Sequence of chain 1.D:
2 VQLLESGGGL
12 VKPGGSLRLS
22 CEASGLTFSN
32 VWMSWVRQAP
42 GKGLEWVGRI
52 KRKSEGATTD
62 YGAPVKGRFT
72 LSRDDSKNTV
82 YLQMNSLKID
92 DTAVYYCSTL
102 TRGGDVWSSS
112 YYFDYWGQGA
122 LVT

Sequence of chain 1.E:
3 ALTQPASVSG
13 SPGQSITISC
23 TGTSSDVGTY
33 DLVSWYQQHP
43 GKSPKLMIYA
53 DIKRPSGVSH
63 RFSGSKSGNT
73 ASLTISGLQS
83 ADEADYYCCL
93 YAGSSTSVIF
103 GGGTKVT

The protein below binds the small molecule below.
Small molecule (SMILES): CC(=O)N[C@H]1[C@H](O[C@H]2[C@H](O)[C@@H](NC(C)=O)CO[C@@H]2CO)O[C@H](CO)[C@@H](O[C@@H]2O[C@H](CO[C@H]3O[C@H](CO)[C@@H](O)[C@H](O)[C@@H]3O)[C@@H](O)[C@H](O[C@H]3O[C@H](CO)[C@@H](O)[C@H](O)[C@@H]3O[C@H]3O[C@H](CO)[C@@H](O)[C@H](O)[C@@H]3O)[C@@H]2O)[C@@H]1O

Sequence of chain 1.A:
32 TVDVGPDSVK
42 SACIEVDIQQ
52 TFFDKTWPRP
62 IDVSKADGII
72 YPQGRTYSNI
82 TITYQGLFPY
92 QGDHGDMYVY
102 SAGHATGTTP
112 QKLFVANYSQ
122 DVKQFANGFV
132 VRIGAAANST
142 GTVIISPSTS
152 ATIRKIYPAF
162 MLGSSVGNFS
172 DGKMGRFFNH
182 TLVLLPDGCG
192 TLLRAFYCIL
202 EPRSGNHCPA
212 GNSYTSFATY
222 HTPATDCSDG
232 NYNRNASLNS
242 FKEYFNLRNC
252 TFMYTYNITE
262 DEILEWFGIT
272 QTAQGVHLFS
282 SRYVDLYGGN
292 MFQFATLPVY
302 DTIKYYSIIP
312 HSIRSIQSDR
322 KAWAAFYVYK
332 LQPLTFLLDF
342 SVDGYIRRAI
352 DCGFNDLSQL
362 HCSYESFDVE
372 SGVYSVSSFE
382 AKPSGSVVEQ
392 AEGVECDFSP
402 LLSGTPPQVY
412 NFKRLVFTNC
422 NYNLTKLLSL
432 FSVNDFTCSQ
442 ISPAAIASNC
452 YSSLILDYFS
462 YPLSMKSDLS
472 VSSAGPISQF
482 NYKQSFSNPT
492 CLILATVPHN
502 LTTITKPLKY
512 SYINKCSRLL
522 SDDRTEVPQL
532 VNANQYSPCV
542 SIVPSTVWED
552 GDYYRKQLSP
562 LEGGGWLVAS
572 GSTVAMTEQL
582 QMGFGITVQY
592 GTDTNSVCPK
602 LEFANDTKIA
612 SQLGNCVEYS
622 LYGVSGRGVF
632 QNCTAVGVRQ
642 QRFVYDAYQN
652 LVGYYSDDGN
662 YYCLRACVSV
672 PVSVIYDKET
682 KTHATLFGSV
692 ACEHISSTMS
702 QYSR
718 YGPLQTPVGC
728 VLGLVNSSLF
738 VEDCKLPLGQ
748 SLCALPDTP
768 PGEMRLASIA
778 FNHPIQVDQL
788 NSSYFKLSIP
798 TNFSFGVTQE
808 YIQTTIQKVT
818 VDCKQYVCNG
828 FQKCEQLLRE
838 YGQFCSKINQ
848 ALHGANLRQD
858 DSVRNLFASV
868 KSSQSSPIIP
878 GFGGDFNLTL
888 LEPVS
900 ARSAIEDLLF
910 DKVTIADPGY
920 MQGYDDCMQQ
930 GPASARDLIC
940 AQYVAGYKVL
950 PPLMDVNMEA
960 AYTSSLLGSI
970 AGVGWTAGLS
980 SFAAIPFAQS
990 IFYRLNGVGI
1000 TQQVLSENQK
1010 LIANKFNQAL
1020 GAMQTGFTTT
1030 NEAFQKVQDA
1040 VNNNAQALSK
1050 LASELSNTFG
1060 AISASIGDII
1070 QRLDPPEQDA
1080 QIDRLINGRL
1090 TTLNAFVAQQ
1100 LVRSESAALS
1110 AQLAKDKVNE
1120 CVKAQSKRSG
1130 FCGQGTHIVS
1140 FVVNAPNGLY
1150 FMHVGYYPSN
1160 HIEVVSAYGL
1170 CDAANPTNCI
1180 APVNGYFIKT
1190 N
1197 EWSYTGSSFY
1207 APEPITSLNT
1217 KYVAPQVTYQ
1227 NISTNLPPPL

Binding-site contacts:
Ligand atom C3 contacts residue TRP108 of chain 1.D at 4.2 Å (hydrophobic).
Ligand atom N2 contacts residue ASN180 of chain 1.F at 3.0 Å (h-bond).
Ligand atom C8 contacts residue SER542 of chain 1.A at 3.5 Å.
Ligand atom C1 contacts residue ASN180 of chain 1.F at 1.5 Å.
Ligand atom C2 contacts residue ASN180 of chain 1.F at 2.5 Å.
Ligand atom C1 contacts residue SER542 of chain 1.A at 4.5 Å.
Ligand atom C2 contacts residue SER542 of chain 1.A at 3.9 Å.
Ligand atom O3 contacts residue LYS55 of chain 1.E at 4.4 Å.
Ligand atom C6 contacts residue PHE179 of chain 1.F at 4.2 Å (hydrophobic).
Ligand atom O3 contacts residue GLY105 of chain 1.D at 3.6 Å.
Ligand atom C7 contacts residue SER542 of chain 1.A at 3.7 Å.
Ligand atom C3 contacts residue GLY105 of chain 1.D at 4.3 Å.
Ligand atom C5 contacts residue ASN180 of chain 1.F at 3.7 Å.
Ligand atom C8 contacts residue VAL541 of chain 1.A at 3.9 Å (hydrophobic).
Ligand atom O6 contacts residue PHE179 of chain 1.F at 2.9 Å.
Ligand atom O3 contacts residue TRP108 of chain 1.D at 3.0 Å.
Ligand atom C7 contacts residue ASN180 of chain 1.F at 3.7 Å.
Ligand atom O7 contacts residue TRP108 of chain 1.D at 4.4 Å.
Ligand atom C3 contacts residue SER542 of chain 1.A at 3.8 Å.
Ligand atom C4 contacts residue ASN180 of chain 1.F at 4.2 Å.
Ligand atom N2 contacts residue SER542 of chain 1.A at 3.0 Å (h-bond).
Ligand atom C3 contacts residue ASN180 of chain 1.F at 3.8 Å.
Ligand atom C6 contacts residue ASP106 of chain 1.D at 4.3 Å.
Ligand atom C7 contacts residue TRP108 of chain 1.D at 4.3 Å (hydrophobic).
Ligand atom C8 contacts residue LYS557 of chain 1.A at 4.1 Å.
Ligand atom O3 contacts residue SER542 of chain 1.A at 3.9 Å.
Ligand atom O6 contacts residue ASP106 of chain 1.D at 4.2 Å.
Ligand atom O7 contacts residue LYS557 of chain 1.A at 4.4 Å.
Ligand atom O7 contacts residue ASN180 of chain 1.F at 3.9 Å.
Ligand atom O5 contacts residue PHE179 of chain 1.F at 4.2 Å.
Ligand atom O5 contacts residue ASN180 of chain 1.F at 2.4 Å (h-bond).

Sequence of chain 1.F:
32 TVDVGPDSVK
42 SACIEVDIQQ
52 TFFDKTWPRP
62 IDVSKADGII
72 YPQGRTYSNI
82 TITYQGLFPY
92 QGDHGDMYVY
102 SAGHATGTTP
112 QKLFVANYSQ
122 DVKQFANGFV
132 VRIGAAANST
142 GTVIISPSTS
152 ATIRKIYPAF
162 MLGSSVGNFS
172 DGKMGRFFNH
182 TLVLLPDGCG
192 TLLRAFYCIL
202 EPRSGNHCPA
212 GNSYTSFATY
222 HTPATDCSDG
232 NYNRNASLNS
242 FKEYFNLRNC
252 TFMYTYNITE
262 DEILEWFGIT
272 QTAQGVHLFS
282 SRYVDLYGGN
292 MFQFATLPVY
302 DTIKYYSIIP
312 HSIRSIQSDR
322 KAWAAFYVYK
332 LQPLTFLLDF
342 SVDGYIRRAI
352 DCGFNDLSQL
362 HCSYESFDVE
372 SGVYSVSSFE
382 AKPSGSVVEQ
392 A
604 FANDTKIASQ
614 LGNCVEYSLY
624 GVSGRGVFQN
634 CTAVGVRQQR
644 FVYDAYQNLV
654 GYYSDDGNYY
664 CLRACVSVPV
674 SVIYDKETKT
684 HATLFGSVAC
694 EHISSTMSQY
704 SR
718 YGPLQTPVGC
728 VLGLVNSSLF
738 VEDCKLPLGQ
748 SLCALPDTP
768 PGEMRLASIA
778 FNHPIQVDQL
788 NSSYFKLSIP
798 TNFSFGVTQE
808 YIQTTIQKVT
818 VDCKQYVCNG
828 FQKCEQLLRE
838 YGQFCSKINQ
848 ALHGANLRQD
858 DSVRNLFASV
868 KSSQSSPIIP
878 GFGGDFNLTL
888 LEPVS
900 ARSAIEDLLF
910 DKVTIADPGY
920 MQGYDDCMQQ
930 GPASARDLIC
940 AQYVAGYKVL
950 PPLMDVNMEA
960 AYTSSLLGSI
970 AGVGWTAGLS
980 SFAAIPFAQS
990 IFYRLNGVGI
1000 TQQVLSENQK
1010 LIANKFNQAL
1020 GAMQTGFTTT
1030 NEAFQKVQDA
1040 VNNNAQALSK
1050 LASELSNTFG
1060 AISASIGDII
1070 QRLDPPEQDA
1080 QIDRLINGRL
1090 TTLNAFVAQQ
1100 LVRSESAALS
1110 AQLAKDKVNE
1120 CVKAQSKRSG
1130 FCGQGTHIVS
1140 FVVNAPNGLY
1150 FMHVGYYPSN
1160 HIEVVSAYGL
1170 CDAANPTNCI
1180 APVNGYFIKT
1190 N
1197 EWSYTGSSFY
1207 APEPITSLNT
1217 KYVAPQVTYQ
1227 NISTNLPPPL